Sequence of chain 1.I:
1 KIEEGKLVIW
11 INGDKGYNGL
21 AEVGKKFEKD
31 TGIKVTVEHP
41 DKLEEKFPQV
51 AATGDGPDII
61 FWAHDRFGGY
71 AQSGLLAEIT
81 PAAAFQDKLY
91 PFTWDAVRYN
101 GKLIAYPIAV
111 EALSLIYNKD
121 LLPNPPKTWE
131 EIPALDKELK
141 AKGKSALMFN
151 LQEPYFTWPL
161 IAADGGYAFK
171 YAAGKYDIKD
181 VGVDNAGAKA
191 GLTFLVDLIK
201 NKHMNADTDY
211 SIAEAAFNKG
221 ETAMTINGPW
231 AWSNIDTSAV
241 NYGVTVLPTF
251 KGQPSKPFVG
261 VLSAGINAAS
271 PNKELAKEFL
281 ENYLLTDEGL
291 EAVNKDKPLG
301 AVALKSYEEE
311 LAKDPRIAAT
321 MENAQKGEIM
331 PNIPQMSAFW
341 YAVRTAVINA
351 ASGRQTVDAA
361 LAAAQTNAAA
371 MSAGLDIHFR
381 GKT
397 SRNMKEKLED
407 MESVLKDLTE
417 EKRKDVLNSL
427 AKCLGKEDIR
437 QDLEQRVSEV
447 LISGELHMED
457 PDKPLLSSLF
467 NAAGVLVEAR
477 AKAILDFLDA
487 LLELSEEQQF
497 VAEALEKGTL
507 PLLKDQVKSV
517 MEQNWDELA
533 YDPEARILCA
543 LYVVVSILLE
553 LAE

Binding-site contacts:
Ligand atom C6 contacts residue PHE156 of chain 1.I at 4.0 Å (hydrophobic).
Ligand atom O4 contacts residue ARG344 of chain 1.I at 3.4 Å (salt-bridge).
Ligand atom O6 contacts residue PRO154 of chain 1.I at 3.4 Å.
Ligand atom O6 contacts residue TYR155 of chain 1.I at 3.2 Å (h-bond).
Ligand atom C4 contacts residue ARG66 of chain 1.I at 3.7 Å.
Ligand atom O3 contacts residue TRP62 of chain 1.I at 3.7 Å.
Ligand atom O4 contacts residue TRP340 of chain 1.I at 3.8 Å.
Ligand atom C1 contacts residue ASP14 of chain 1.I at 3.6 Å.
Ligand atom O2 contacts residue ASP65 of chain 1.I at 2.7 Å (salt-bridge).
Ligand atom O3 contacts residue GLU111 of chain 1.I at 3.2 Å (salt-bridge).
Ligand atom C6 contacts residue TRP340 of chain 1.I at 3.7 Å (hydrophobic).
Ligand atom C3 contacts residue TRP62 of chain 1.I at 3.8 Å (hydrophobic).
Ligand atom C2 contacts residue TRP230 of chain 1.I at 3.6 Å (hydrophobic).
Ligand atom O3 contacts residue ARG66 of chain 1.I at 2.8 Å (salt-bridge).
Ligand atom O3 contacts residue TRP340 of chain 1.I at 3.8 Å.
Ligand atom C1 contacts residue TRP230 of chain 1.I at 3.6 Å (hydrophobic).
Ligand atom O2 contacts residue TRP230 of chain 1.I at 3.8 Å.
Ligand atom C2 contacts residue TRP62 of chain 1.I at 4.0 Å (hydrophobic).
Ligand atom O4 contacts residue ARG66 of chain 1.I at 2.6 Å (salt-bridge).
Ligand atom C3 contacts residue ASP65 of chain 1.I at 3.4 Å.
Ligand atom O4 contacts residue TRP62 of chain 1.I at 4.0 Å.
Ligand atom C2 contacts residue GLU111 of chain 1.I at 3.3 Å.
Ligand atom O2 contacts residue ALA63 of chain 1.I at 3.4 Å.
Ligand atom O6 contacts residue GLU153 of chain 1.I at 2.6 Å (salt-bridge).
Ligand atom C2 contacts residue ASP65 of chain 1.I at 3.2 Å.
Ligand atom O5 contacts residue TYR155 of chain 1.I at 3.6 Å.
Ligand atom O3 contacts residue ALA63 of chain 1.I at 3.3 Å.
Ligand atom O5 contacts residue TRP230 of chain 1.I at 4.0 Å.
Ligand atom C6 contacts residue TYR155 of chain 1.I at 3.6 Å (hydrophobic).
Ligand atom C6 contacts residue PRO154 of chain 1.I at 3.9 Å (hydrophobic).
Ligand atom O2 contacts residue TRP62 of chain 1.I at 3.1 Å (h-bond).
Ligand atom C4 contacts residue TRP340 of chain 1.I at 3.6 Å (hydrophobic).
Ligand atom C1 contacts residue TYR155 of chain 1.I at 3.9 Å (hydrophobic).
Ligand atom O1 contacts residue ASN12 of chain 1.I at 3.3 Å (h-bond).
Ligand atom O1 contacts residue ASP14 of chain 1.I at 3.0 Å (salt-bridge).
Ligand atom C3 contacts residue ARG66 of chain 1.I at 3.9 Å.
Ligand atom C6 contacts residue GLU153 of chain 1.I at 3.5 Å.
Ligand atom C3 contacts residue GLU111 of chain 1.I at 3.8 Å.
Ligand atom O3 contacts residue ASP65 of chain 1.I at 2.6 Å (salt-bridge).
Ligand atom O2 contacts residue GLU111 of chain 1.I at 2.6 Å (salt-bridge).

A protein and the small-molecule ligand that binds it are described below.
Small molecule (SMILES): OC[C@H]1O[C@H](O[C@H]2[C@H](O)[C@@H](O)[C@@H](O)O[C@@H]2CO)[C@H](O)[C@@H](O)[C@@H]1O